Sequence of chain 1.I:
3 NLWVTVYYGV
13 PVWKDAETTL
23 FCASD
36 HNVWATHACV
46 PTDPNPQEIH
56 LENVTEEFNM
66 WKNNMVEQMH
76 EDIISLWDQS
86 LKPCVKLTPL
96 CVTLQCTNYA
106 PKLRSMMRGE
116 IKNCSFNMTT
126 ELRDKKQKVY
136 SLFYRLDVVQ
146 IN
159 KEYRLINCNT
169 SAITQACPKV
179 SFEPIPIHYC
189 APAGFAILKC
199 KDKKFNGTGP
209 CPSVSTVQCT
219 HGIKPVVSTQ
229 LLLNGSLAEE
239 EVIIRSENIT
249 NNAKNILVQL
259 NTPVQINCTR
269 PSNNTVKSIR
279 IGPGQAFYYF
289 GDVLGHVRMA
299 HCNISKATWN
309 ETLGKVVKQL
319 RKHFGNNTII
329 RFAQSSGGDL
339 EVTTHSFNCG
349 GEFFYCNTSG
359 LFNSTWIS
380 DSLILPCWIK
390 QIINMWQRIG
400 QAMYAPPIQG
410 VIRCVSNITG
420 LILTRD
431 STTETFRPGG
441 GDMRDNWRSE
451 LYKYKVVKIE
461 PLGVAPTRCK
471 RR

Binding-site contacts:
Ligand atom C8 contacts residue LYS133 of chain 1.I at 4.1 Å.
Ligand atom C4 contacts residue ASN122 of chain 1.I at 4.2 Å.
Ligand atom C3 contacts residue ASN122 of chain 1.I at 3.9 Å.
Ligand atom C8 contacts residue PHE121 of chain 1.I at 3.5 Å (hydrophobic).
Ligand atom C7 contacts residue GLN100 of chain 1.I at 4.4 Å.
Ligand atom C7 contacts residue PHE121 of chain 1.I at 4.1 Å (hydrophobic).
Ligand atom O7 contacts residue GLN100 of chain 1.I at 3.9 Å.
Ligand atom N2 contacts residue PHE121 of chain 1.I at 4.2 Å.
Ligand atom O5 contacts residue ASN122 of chain 1.I at 2.3 Å (h-bond).
Ligand atom C8 contacts residue SER120 of chain 1.I at 3.3 Å.
Ligand atom C8 contacts residue ASN122 of chain 1.I at 4.0 Å.
Ligand atom C2 contacts residue ASN122 of chain 1.I at 2.6 Å.
Ligand atom C1 contacts residue ASN122 of chain 1.I at 1.5 Å.
Ligand atom C5 contacts residue ASN122 of chain 1.I at 3.6 Å.
Ligand atom C8 contacts residue GLN100 of chain 1.I at 4.1 Å.
Ligand atom O7 contacts residue ASN122 of chain 1.I at 3.5 Å (h-bond).
Ligand atom N2 contacts residue ASN122 of chain 1.I at 2.8 Å (h-bond).
Ligand atom C7 contacts residue ASN122 of chain 1.I at 3.2 Å.

A small-molecule ligand and the protein it binds are described below.
Small molecule (SMILES): CC(=O)N[C@@H]1[C@@H](O)[C@H](O)[C@@H](CO)O[C@H]1O